Sequence of chain 1.B:
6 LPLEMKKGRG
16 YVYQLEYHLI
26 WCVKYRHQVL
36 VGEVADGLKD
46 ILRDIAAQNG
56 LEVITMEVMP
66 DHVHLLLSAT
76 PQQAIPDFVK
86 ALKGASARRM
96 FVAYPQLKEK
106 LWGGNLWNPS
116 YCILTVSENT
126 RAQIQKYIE

Binding-site contacts:
Ligand atom C7 contacts residue TYR30 of chain 1.A at 3.2 Å (hydrophobic).
Ligand atom O4' contacts residue ARG31 of chain 1.A at 3.1 Å (salt-bridge).
Ligand atom C2 contacts residue GOL1 of chain 1.V at 3.3 Å.
Ligand atom N3 contacts residue TYR30 of chain 1.A at 3.5 Å.
Ligand atom N3 contacts residue GOL1 of chain 1.V at 3.2 Å (h-bond).
Ligand atom O3' contacts residue HIS67 of chain 1.A at 3.6 Å (h-bond).
Ligand atom C2 contacts residue HIS32 of chain 1.A at 3.7 Å.
Ligand atom C5' contacts residue ARG31 of chain 1.A at 3.3 Å.
Ligand atom C2 contacts residue LYS105 of chain 1.A at 3.6 Å.
Ligand atom C4' contacts residue ARG31 of chain 1.A at 3.7 Å.
Ligand atom C4 contacts residue TYR30 of chain 1.A at 3.4 Å (hydrophobic).
Ligand atom O4 contacts residue GLY108 of chain 1.A at 3.1 Å (h-bond).
Ligand atom O4' contacts residue TYR30 of chain 1.A at 3.6 Å.
Ligand atom C2 contacts residue TRP107 of chain 1.A at 3.5 Å (hydrophobic).
Ligand atom O2 contacts residue HIS32 of chain 1.A at 2.8 Å.
Ligand atom O2 contacts residue ARG31 of chain 1.A at 3.2 Å (salt-bridge).
Ligand atom C2' contacts residue TYR30 of chain 1.A at 3.6 Å (hydrophobic).
Ligand atom O4' contacts residue ARG31 of chain 1.A at 3.0 Å (salt-bridge).
Ligand atom C4' contacts residue TYR30 of chain 1.A at 3.6 Å (hydrophobic).
Ligand atom O2 contacts residue LYS105 of chain 1.A at 3.5 Å (salt-bridge).
Ligand atom O2 contacts residue CYS27 of chain 1.A at 3.2 Å (h-bond).
Ligand atom N3 contacts residue LYS105 of chain 1.A at 3.0 Å (salt-bridge).
Ligand atom C5 contacts residue TRP107 of chain 1.A at 3.7 Å (hydrophobic).
Ligand atom C1' contacts residue ARG31 of chain 1.A at 3.5 Å.
Ligand atom C4 contacts residue TRP107 of chain 1.A at 3.3 Å (hydrophobic).
Ligand atom N3 contacts residue ARG31 of chain 1.A at 2.9 Å (salt-bridge).
Ligand atom C5 contacts residue TYR30 of chain 1.A at 3.3 Å (hydrophobic).
Ligand atom O3' contacts residue TYR132 of chain 1.B at 3.6 Å.
Ligand atom C6 contacts residue TYR30 of chain 1.A at 3.5 Å (hydrophobic).
Ligand atom N3 contacts residue TRP107 of chain 1.A at 3.3 Å.
Ligand atom C2 contacts residue TYR30 of chain 1.A at 3.6 Å (hydrophobic).
Ligand atom C1' contacts residue GOL1 of chain 1.V at 3.7 Å.
Ligand atom O4 contacts residue TRP107 of chain 1.A at 2.9 Å (h-bond).
Ligand atom O3' contacts residue TYR30 of chain 1.A at 3.6 Å.
Ligand atom C4' contacts residue HIS67 of chain 1.A at 3.5 Å.
Ligand atom O2 contacts residue GOL1 of chain 1.V at 3.3 Å.
Ligand atom C7 contacts residue TRP107 of chain 1.A at 3.6 Å (hydrophobic).
Ligand atom C4' contacts residue ARG31 of chain 1.A at 3.5 Å.
Ligand atom O4 contacts residue LEU106 of chain 1.A at 3.6 Å.
Ligand atom N1 contacts residue GOL1 of chain 1.V at 3.5 Å.

Sequence of chain 1.A:
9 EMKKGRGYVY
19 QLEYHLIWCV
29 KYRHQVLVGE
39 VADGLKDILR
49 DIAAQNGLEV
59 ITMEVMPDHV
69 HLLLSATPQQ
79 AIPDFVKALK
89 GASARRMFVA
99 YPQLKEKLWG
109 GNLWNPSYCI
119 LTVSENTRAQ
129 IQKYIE

The small molecule below binds the protein below.
Small molecule (SMILES): Cc1cn([C@H]2C[C@H](O[P](=O)(O)OC[C@H]3O[C@@H](n4cc(C)c(=O)[nH]c4=O)C[C@@H]3O[P](=O)(O)OC[C@H]3O[C@@H](n4cnc5c(=O)nc(N)[nH]c54)C[C@@H]3O[P](=O)(O)OC[C@H]3O[C@@H](n4cnc5c(N)ncnc54)C[C@@H]3O[P](=O)(O)OC[C@H]3O[C@@H](n4cc(C)c(=O)[nH]c4=O)C[C@@H]3O)[C@@H](CO)O2)c(=O)[nH]c1=O